Sequence of chain 1.A:
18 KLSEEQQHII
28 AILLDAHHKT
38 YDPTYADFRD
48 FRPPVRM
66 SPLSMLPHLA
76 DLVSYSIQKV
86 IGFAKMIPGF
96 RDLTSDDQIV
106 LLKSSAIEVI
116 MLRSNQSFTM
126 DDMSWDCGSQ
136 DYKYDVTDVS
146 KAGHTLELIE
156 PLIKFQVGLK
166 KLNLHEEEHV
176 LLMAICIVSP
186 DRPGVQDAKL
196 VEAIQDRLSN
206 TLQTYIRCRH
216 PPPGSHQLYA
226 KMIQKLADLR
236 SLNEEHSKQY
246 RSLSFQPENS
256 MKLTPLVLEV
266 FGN

This protein binds this small molecule.
Small molecule (SMILES): C=C1[C@H](O)CC(=C/C=C2\CCC[C@]3(C)[C@@H]([C@H](C)[C@H](CCCC)CCC(C)(C)O)CC[C@@H]23)C[C@H]1O

Binding-site contacts:
Ligand atom C5 contacts residue SER119 of chain 1.A at 3.7 Å.
Ligand atom C3 contacts residue TYR38 of chain 1.A at 3.6 Å (hydrophobic).
Ligand atom C31 contacts residue HIS149 of chain 1.A at 3.5 Å.
Ligand atom C9 contacts residue ARG118 of chain 1.A at 3.6 Å.
Ligand atom C18 contacts residue ILE115 of chain 1.A at 3.9 Å (hydrophobic).
Ligand atom O3 contacts residue LEU153 of chain 1.A at 3.9 Å.
Ligand atom C15 contacts residue VAL144 of chain 1.A at 3.7 Å (hydrophobic).
Ligand atom C29 contacts residue MET116 of chain 1.A at 3.6 Å (hydrophobic).
Ligand atom C6 contacts residue SER119 of chain 1.A at 3.8 Å.
Ligand atom C3 contacts residue CYS132 of chain 1.A at 3.9 Å (hydrophobic).
Ligand atom C28 contacts residue ILE154 of chain 1.A at 3.7 Å (hydrophobic).
Ligand atom C3 contacts residue TYR42 of chain 1.A at 3.9 Å (hydrophobic).
Ligand atom C10 contacts residue SER119 of chain 1.A at 3.5 Å.
Ligand atom C4 contacts residue SER122 of chain 1.A at 3.7 Å.
Ligand atom C32 contacts residue HIS241 of chain 1.A at 3.7 Å.
Ligand atom C34 contacts residue VAL78 of chain 1.A at 3.9 Å (hydrophobic).
Ligand atom C9 contacts residue TYR38 of chain 1.A at 3.8 Å (hydrophobic).
Ligand atom C34 contacts residue PHE266 of chain 1.A at 3.2 Å (hydrophobic).
Ligand atom C13 contacts residue TRP130 of chain 1.A at 3.6 Å (hydrophobic).
Ligand atom C1 contacts residue ARG118 of chain 1.A at 3.8 Å.
Ligand atom C23 contacts residue VAL78 of chain 1.A at 3.8 Å (hydrophobic).
Ligand atom C11 contacts residue SER119 of chain 1.A at 3.3 Å.
Ligand atom C34 contacts residue ILE112 of chain 1.A at 3.4 Å (hydrophobic).
Ligand atom C28 contacts residue HIS149 of chain 1.A at 3.7 Å.
Ligand atom O1 contacts residue ARG118 of chain 1.A at 2.9 Å (salt-bridge).
Ligand atom C33 contacts residue HIS241 of chain 1.A at 3.0 Å.
Ligand atom O2 contacts residue SER122 of chain 1.A at 2.9 Å (h-bond).
Ligand atom C31 contacts residue HIS241 of chain 1.A at 3.8 Å.
Ligand atom O2 contacts residue SER119 of chain 1.A at 3.5 Å.
Ligand atom C14 contacts residue VAL144 of chain 1.A at 4.0 Å (hydrophobic).
Ligand atom C29 contacts residue LEU153 of chain 1.A at 3.9 Å (hydrophobic).
Ligand atom C33 contacts residue ILE112 of chain 1.A at 2.9 Å (hydrophobic).
Ligand atom C4 contacts residue CYS132 of chain 1.A at 3.6 Å (hydrophobic).
Ligand atom C1 contacts residue SER81 of chain 1.A at 3.7 Å.
Ligand atom C29 contacts residue LEU157 of chain 1.A at 3.6 Å (hydrophobic).
Ligand atom C34 contacts residue HIS241 of chain 1.A at 3.1 Å.
Ligand atom C6 contacts residue SER81 of chain 1.A at 3.8 Å.
Ligand atom O1 contacts residue SER81 of chain 1.A at 2.8 Å (h-bond).
Ligand atom C3 contacts residue SER122 of chain 1.A at 3.7 Å.
Ligand atom O2 contacts residue TYR38 of chain 1.A at 2.8 Å (h-bond).